This small molecule binds to this protein.
Small molecule (SMILES): CC(C)CCC[C@@H](C)[C@H]1CC[C@H]2[C@@H]3CC=C4C[C@@H](OC(=O)CCC(=O)O)CC[C@]4(C)[C@H]3CC[C@]12C

Sequence of chain 1.D:
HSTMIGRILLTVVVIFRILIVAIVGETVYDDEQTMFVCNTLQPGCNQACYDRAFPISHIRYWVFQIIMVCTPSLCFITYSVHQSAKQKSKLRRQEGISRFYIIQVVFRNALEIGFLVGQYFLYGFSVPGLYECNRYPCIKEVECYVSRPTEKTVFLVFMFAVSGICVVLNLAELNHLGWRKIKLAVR

Sequence of chain 1.E:
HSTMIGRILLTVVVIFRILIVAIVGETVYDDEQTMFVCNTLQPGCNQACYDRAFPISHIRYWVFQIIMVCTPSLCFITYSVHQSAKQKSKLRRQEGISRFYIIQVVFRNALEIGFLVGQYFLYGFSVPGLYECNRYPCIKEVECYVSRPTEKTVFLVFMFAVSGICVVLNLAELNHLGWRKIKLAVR

Binding-site contacts:
Ligand atom CAT contacts residue PHE198 of chain 1.E at 3.5 Å (hydrophobic).
Ligand atom CAD contacts residue PHE205 of chain 1.E at 3.8 Å (hydrophobic).
Ligand atom CBB contacts residue PRO89 of chain 1.E at 4.2 Å (hydrophobic).
Ligand atom CAR contacts residue ILE22 of chain 1.D at 3.7 Å (hydrophobic).
Ligand atom CAS contacts residue CYS92 of chain 1.E at 4.5 Å (hydrophobic).
Ligand atom CAS contacts residue PHE198 of chain 1.E at 3.9 Å (hydrophobic).
Ligand atom CAU contacts residue CYS92 of chain 1.E at 3.9 Å (hydrophobic).
Ligand atom CAE contacts residue PHE205 of chain 1.E at 3.8 Å (hydrophobic).
Ligand atom CAD contacts residue PHE198 of chain 1.E at 4.3 Å (hydrophobic).
Ligand atom CAY contacts residue ILE22 of chain 1.D at 4.4 Å (hydrophobic).
Ligand atom CAD contacts residue ILE201 of chain 1.E at 3.6 Å (hydrophobic).
Ligand atom CBH contacts residue PHE198 of chain 1.E at 4.4 Å (hydrophobic).
Ligand atom CBC contacts residue ILE22 of chain 1.D at 3.8 Å (hydrophobic).
Ligand atom CBB contacts residue THR88 of chain 1.E at 3.8 Å.
Ligand atom CBE contacts residue LEU26 of chain 1.D at 4.5 Å (hydrophobic).
Ligand atom CAT contacts residue ILE22 of chain 1.D at 3.7 Å (hydrophobic).
Ligand atom CAR contacts residue PHE198 of chain 1.E at 4.0 Å (hydrophobic).